Sequence of chain 1.A:
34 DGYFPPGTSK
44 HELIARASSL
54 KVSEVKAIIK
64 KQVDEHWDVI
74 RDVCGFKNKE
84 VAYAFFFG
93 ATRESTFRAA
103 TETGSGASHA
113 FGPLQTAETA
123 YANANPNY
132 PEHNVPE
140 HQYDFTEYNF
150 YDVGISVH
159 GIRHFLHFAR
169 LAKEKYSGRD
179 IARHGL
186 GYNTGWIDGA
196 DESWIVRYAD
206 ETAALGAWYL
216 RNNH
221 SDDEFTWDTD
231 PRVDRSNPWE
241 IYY

Binding-site contacts:
Ligand atom O5 contacts residue ASN188 of chain 1.A at 3.7 Å.
Ligand atom C5 contacts residue MSE131 of chain 1.A at 3.8 Å.
Ligand atom C5 contacts residue ALA109 of chain 1.A at 3.6 Å (hydrophobic).
Ligand atom C2 contacts residue TRP191 of chain 1.A at 3.5 Å (hydrophobic).
Ligand atom O2 contacts residue TRP191 of chain 1.A at 3.2 Å (h-bond).
Ligand atom C2 contacts residue ALA109 of chain 1.A at 3.7 Å (hydrophobic).
Ligand atom C2 contacts residue THR189 of chain 1.A at 3.7 Å.
Ligand atom O2 contacts residue HIS162 of chain 1.A at 2.8 Å.
Ligand atom O4 contacts residue GLY190 of chain 1.A at 3.2 Å.
Ligand atom C5 contacts residue ASN188 of chain 1.A at 3.8 Å.
Ligand atom C5 contacts residue THR189 of chain 1.A at 3.7 Å.
Ligand atom O2 contacts residue THR121 of chain 1.A at 3.6 Å.
Ligand atom O3 contacts residue TRP191 of chain 1.A at 3.1 Å (h-bond).
Ligand atom O2 contacts residue TYR187 of chain 1.A at 2.7 Å (h-bond).
Ligand atom C3 contacts residue ASN129 of chain 1.A at 3.5 Å.
Ligand atom C2 contacts residue ALA119 of chain 1.A at 3.6 Å (hydrophobic).
Ligand atom O5 contacts residue ALA109 of chain 1.A at 3.8 Å.
Ligand atom C2 contacts residue THR121 of chain 1.A at 3.7 Å.
Ligand atom C1 contacts residue TYR187 of chain 1.A at 3.5 Å (hydrophobic).
Ligand atom C1 contacts residue ASN188 of chain 1.A at 3.4 Å.
Ligand atom O6 contacts residue TYR130 of chain 1.A at 3.7 Å.
Ligand atom C6 contacts residue ALA109 of chain 1.A at 3.8 Å (hydrophobic).
Ligand atom C3 contacts residue THR121 of chain 1.A at 3.8 Å.
Ligand atom O5 contacts residue SER110 of chain 1.A at 3.4 Å.
Ligand atom C6 contacts residue TYR130 of chain 1.A at 3.9 Å (hydrophobic).
Ligand atom O2 contacts residue THR189 of chain 1.A at 2.7 Å (h-bond).
Ligand atom O1 contacts residue ALA119 of chain 1.A at 3.5 Å.
Ligand atom C6 contacts residue SER110 of chain 1.A at 3.2 Å.
Ligand atom O4 contacts residue THR189 of chain 1.A at 3.4 Å (h-bond).
Ligand atom C2 contacts residue TYR187 of chain 1.A at 3.6 Å (hydrophobic).
Ligand atom O6 contacts residue SER110 of chain 1.A at 2.9 Å (h-bond).
Ligand atom C2 contacts residue ASN129 of chain 1.A at 3.5 Å.
Ligand atom O6 contacts residue MSE131 of chain 1.A at 2.9 Å (h-bond).
Ligand atom O2 contacts residue ASN129 of chain 1.A at 2.7 Å (h-bond).
Ligand atom O1 contacts residue SER110 of chain 1.A at 3.7 Å.
Ligand atom C1 contacts residue ASN129 of chain 1.A at 3.9 Å.
Ligand atom O3 contacts residue THR121 of chain 1.A at 2.7 Å (h-bond).
Ligand atom C6 contacts residue MSE131 of chain 1.A at 3.9 Å.
Ligand atom O2 contacts residue ALA119 of chain 1.A at 3.4 Å.
Ligand atom C3 contacts residue GLY190 of chain 1.A at 3.9 Å.

A small-molecule ligand and the protein it binds are described below.
Small molecule (SMILES): OC[C@H]1O[C@@H](O[C@H]2[C@H](O)[C@@H](O)[C@H](O[C@H]3[C@H](O)[C@@H](O)[C@H](O)O[C@@H]3CO)O[C@@H]2CO)[C@H](O)[C@@H](O)[C@@H]1O